Binding-site contacts:
Ligand atom C1 contacts residue ASN999 of chain 1.D at 1.4 Å.
Ligand atom C5 contacts residue ASN999 of chain 1.D at 3.5 Å.
Ligand atom C6 contacts residue ASN999 of chain 1.D at 3.2 Å.
Ligand atom O5 contacts residue ASN999 of chain 1.D at 2.5 Å (h-bond).
Ligand atom O6 contacts residue ILE552 of chain 1.D at 4.4 Å.
Ligand atom C3 contacts residue ASN999 of chain 1.D at 3.8 Å.
Ligand atom N2 contacts residue ASN999 of chain 1.D at 3.0 Å (h-bond).
Ligand atom O7 contacts residue ASN999 of chain 1.D at 3.9 Å.
Ligand atom O6 contacts residue ASP550 of chain 1.D at 4.4 Å.
Ligand atom C4 contacts residue ASN999 of chain 1.D at 4.2 Å.
Ligand atom O6 contacts residue ASN999 of chain 1.D at 3.9 Å.
Ligand atom C7 contacts residue ASN999 of chain 1.D at 3.6 Å.
Ligand atom O6 contacts residue ARG564 of chain 1.D at 3.8 Å.
Ligand atom C1 contacts residue THR997 of chain 1.D at 4.0 Å.
Ligand atom C2 contacts residue ASN999 of chain 1.D at 2.5 Å.

Sequence of chain 1.D:
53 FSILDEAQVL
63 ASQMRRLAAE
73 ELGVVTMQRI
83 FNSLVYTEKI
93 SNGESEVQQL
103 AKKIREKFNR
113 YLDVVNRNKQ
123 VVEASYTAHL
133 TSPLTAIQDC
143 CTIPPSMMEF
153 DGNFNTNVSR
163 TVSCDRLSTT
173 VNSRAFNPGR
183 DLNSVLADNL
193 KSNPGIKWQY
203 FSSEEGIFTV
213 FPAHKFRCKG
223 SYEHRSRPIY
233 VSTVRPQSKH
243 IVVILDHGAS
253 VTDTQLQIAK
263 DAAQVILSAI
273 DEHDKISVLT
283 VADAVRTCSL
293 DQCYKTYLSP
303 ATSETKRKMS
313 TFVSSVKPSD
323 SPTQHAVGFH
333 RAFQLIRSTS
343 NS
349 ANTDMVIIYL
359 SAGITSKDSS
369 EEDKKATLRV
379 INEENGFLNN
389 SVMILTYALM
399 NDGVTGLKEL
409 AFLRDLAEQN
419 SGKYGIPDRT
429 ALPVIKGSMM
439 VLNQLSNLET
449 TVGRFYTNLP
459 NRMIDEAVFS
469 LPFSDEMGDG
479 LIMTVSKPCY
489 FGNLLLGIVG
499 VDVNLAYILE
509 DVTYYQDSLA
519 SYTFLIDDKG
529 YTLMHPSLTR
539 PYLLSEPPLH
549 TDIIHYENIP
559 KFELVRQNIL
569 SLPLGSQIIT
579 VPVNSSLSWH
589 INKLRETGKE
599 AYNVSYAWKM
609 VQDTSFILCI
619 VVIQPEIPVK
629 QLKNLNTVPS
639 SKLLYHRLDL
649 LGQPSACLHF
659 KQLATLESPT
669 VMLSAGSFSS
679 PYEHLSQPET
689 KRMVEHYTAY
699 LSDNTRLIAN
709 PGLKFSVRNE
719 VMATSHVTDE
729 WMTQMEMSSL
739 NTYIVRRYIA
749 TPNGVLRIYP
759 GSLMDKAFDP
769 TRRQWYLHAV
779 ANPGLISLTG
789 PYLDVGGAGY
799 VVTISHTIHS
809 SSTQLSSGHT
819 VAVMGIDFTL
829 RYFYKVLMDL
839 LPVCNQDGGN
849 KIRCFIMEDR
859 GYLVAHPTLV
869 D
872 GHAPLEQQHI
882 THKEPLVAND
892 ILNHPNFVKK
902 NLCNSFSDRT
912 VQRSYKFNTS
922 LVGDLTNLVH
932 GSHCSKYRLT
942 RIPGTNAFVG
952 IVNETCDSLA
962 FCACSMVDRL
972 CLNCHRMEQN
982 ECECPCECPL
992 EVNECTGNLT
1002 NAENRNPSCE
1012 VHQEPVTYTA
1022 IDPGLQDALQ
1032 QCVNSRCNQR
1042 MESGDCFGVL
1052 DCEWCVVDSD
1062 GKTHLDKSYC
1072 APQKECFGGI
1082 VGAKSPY

The small molecule below binds the protein below.
Small molecule (SMILES): CC(=O)N[C@@H]1[C@@H](O)[C@H](O)[C@@H](CO)O[C@H]1O